Sequence of chain 1.A:
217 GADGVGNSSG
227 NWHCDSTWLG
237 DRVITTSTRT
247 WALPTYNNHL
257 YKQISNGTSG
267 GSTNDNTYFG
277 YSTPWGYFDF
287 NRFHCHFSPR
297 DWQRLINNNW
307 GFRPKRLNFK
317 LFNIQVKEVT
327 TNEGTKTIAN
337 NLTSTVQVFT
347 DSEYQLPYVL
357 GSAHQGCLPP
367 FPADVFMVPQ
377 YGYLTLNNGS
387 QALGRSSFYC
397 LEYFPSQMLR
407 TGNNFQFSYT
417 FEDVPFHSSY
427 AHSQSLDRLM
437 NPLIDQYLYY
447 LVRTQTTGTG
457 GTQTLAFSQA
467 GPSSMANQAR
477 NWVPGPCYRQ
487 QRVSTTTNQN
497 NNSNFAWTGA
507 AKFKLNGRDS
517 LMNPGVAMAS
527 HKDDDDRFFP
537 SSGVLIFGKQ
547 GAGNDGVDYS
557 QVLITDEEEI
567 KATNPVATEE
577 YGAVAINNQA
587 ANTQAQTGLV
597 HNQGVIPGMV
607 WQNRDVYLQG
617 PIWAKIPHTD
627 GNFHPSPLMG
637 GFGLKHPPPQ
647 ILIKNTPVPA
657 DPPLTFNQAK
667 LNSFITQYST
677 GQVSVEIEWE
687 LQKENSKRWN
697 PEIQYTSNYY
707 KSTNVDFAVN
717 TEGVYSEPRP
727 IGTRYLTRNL

Binding-site contacts:
Ligand atom N7 contacts residue SER632 of chain 1.A at 4.1 Å.
Ligand atom N6 contacts residue SER632 of chain 1.A at 3.3 Å (h-bond).
Ligand atom C5 contacts residue PRO631 of chain 1.A at 4.2 Å (hydrophobic).
Ligand atom N6 contacts residue VAL420 of chain 1.A at 4.0 Å.
Ligand atom C2 contacts residue PRO631 of chain 1.A at 3.3 Å (hydrophobic).
Ligand atom N6 contacts residue GLY639 of chain 1.A at 3.6 Å (h-bond).
Ligand atom C2' contacts residue HIS630 of chain 1.A at 3.2 Å.
Ligand atom N6 contacts residue GLY637 of chain 1.A at 3.7 Å.
Ligand atom N1 contacts residue VAL420 of chain 1.A at 3.7 Å.
Ligand atom N3 contacts residue PRO631 of chain 1.A at 3.6 Å.
Ligand atom C6 contacts residue VAL420 of chain 1.A at 4.0 Å (hydrophobic).
Ligand atom N1 contacts residue PRO421 of chain 1.A at 4.3 Å.
Ligand atom C8 contacts residue HIS630 of chain 1.A at 3.3 Å.
Ligand atom C5 contacts residue PRO421 of chain 1.A at 4.1 Å (hydrophobic).
Ligand atom N1 contacts residue PHE638 of chain 1.A at 4.3 Å.
Ligand atom C2 contacts residue GLY639 of chain 1.A at 3.1 Å.
Ligand atom C3' contacts residue HIS630 of chain 1.A at 4.4 Å.
Ligand atom C6 contacts residue PRO631 of chain 1.A at 3.9 Å (hydrophobic).
Ligand atom C5 contacts residue SER632 of chain 1.A at 4.1 Å.
Ligand atom C6 contacts residue PRO421 of chain 1.A at 4.1 Å (hydrophobic).
Ligand atom N7 contacts residue ASN609 of chain 1.A at 3.8 Å.
Ligand atom N3 contacts residue GLY639 of chain 1.A at 4.3 Å.
Ligand atom C6 contacts residue GLY639 of chain 1.A at 3.8 Å.
Ligand atom N7 contacts residue HIS630 of chain 1.A at 4.1 Å.
Ligand atom C1' contacts residue HIS630 of chain 1.A at 4.0 Å.
Ligand atom C4 contacts residue PRO631 of chain 1.A at 4.0 Å (hydrophobic).
Ligand atom C8 contacts residue PRO421 of chain 1.A at 4.3 Å (hydrophobic).
Ligand atom N9 contacts residue PRO421 of chain 1.A at 4.4 Å.
Ligand atom N1 contacts residue PRO631 of chain 1.A at 3.5 Å (h-bond).
Ligand atom C2 contacts residue PRO421 of chain 1.A at 4.5 Å (hydrophobic).
Ligand atom C1' contacts residue PRO631 of chain 1.A at 4.3 Å (hydrophobic).
Ligand atom C6 contacts residue SER632 of chain 1.A at 3.9 Å.
Ligand atom C2 contacts residue VAL420 of chain 1.A at 4.3 Å (hydrophobic).
Ligand atom N1 contacts residue GLY639 of chain 1.A at 3.1 Å (h-bond).
Ligand atom N9 contacts residue HIS630 of chain 1.A at 4.2 Å.
Ligand atom N6 contacts residue PHE638 of chain 1.A at 3.9 Å.
Ligand atom C2 contacts residue ILE622 of chain 1.A at 4.5 Å (hydrophobic).
Ligand atom N7 contacts residue PRO421 of chain 1.A at 4.2 Å.
Ligand atom C4 contacts residue PRO421 of chain 1.A at 4.3 Å (hydrophobic).

A small-molecule ligand and the protein it binds are described below.
Small molecule (SMILES): Nc1ncnc2c1ncn2[C@H]1C[C@H](O)[C@@H](COP(=O)(O)O)O1